Sequence of chain 4.D:
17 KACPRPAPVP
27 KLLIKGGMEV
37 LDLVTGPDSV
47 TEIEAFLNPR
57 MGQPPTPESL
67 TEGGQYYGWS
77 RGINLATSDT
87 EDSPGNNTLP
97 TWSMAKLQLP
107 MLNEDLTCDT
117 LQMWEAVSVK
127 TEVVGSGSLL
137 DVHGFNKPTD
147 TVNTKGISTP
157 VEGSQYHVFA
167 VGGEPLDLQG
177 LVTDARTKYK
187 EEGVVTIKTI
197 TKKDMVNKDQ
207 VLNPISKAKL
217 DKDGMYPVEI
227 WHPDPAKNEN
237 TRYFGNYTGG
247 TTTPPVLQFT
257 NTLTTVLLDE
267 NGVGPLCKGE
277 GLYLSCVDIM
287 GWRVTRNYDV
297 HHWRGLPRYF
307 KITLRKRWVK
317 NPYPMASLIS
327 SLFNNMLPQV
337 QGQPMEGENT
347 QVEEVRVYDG

Binding-site contacts:
Ligand atom C11 contacts residue TYR72 of chain 4.C at 4.2 Å (hydrophobic).
Ligand atom C10 contacts residue TYR72 of chain 4.C at 4.0 Å (hydrophobic).
Ligand atom O4 contacts residue THR291 of chain 4.C at 3.9 Å.
Ligand atom O4 contacts residue ILE79 of chain 4.C at 3.9 Å.
Ligand atom O4 contacts residue ASN80 of chain 4.C at 4.4 Å.
Ligand atom O1B contacts residue SER89 of chain 4.C at 4.4 Å.
Ligand atom C4 contacts residue HIS298 of chain 4.C at 3.9 Å.
Ligand atom C3 contacts residue ARG77 of chain 4.C at 4.3 Å.
Ligand atom O1A contacts residue ARG77 of chain 4.C at 2.9 Å (salt-bridge).
Ligand atom O1A contacts residue GLY78 of chain 4.C at 3.1 Å (h-bond).
Ligand atom C3 contacts residue GLY78 of chain 4.C at 3.8 Å.
Ligand atom C3 contacts residue HIS298 of chain 4.C at 4.0 Å.
Ligand atom C3 contacts residue GLY78 of chain 4.C at 4.1 Å.
Ligand atom O1A contacts residue TYR72 of chain 4.C at 4.0 Å.
Ligand atom C4 contacts residue TYR72 of chain 4.C at 3.5 Å (hydrophobic).
Ligand atom C11 contacts residue ASP85 of chain 4.D at 4.0 Å.
Ligand atom O10 contacts residue ASN293 of chain 4.C at 4.5 Å.
Ligand atom O4 contacts residue TYR72 of chain 4.C at 4.0 Å.
Ligand atom C7 contacts residue TYR72 of chain 4.C at 4.3 Å (hydrophobic).
Ligand atom C1 contacts residue TYR72 of chain 4.C at 4.3 Å (hydrophobic).
Ligand atom O4 contacts residue HIS298 of chain 4.C at 3.1 Å (h-bond).
Ligand atom C8 contacts residue ARG77 of chain 4.C at 4.4 Å.
Ligand atom C1 contacts residue ARG77 of chain 4.C at 3.4 Å.
Ligand atom C5 contacts residue TYR72 of chain 4.C at 3.5 Å (hydrophobic).
Ligand atom O8 contacts residue ARG77 of chain 4.C at 3.5 Å (salt-bridge).
Ligand atom N5 contacts residue TYR72 of chain 4.C at 2.9 Å (h-bond).
Ligand atom O3 contacts residue GLY78 of chain 4.C at 3.5 Å.
Ligand atom C1 contacts residue GLY78 of chain 4.C at 4.0 Å.
Ligand atom C2 contacts residue GLY78 of chain 4.C at 4.0 Å.
Ligand atom C4 contacts residue GLY78 of chain 4.C at 3.5 Å.
Ligand atom O1B contacts residue ARG77 of chain 4.C at 3.1 Å (salt-bridge).
Ligand atom O6 contacts residue ASN93 of chain 4.C at 4.3 Å.
Ligand atom O4 contacts residue GLY78 of chain 4.C at 3.4 Å.
Ligand atom C6 contacts residue ASN93 of chain 4.C at 3.9 Å.
Ligand atom C6 contacts residue TYR72 of chain 4.C at 3.7 Å (hydrophobic).
Ligand atom O1B contacts residue TYR72 of chain 4.C at 4.2 Å.
Ligand atom O8 contacts residue TYR72 of chain 4.C at 4.0 Å.

This small molecule binds to this protein.
Small molecule (SMILES): CC(=O)N[C@@H]1[C@@H](O[C@@H]2O[C@H](CO)[C@H](O)[C@H](O[C@]3(C(=O)O)C[C@H](O)[C@@H](NC(C)=O)[C@H]([C@H](O)[C@H](O)CO)O3)[C@H]2O)[C@H](O)[C@@H](CO[C@]2(C(=O)O)C[C@H](O)[C@@H](NC(C)=O)[C@H]([C@H](O)[C@H](O)CO)O2)O[C@H]1O

Sequence of chain 4.C:
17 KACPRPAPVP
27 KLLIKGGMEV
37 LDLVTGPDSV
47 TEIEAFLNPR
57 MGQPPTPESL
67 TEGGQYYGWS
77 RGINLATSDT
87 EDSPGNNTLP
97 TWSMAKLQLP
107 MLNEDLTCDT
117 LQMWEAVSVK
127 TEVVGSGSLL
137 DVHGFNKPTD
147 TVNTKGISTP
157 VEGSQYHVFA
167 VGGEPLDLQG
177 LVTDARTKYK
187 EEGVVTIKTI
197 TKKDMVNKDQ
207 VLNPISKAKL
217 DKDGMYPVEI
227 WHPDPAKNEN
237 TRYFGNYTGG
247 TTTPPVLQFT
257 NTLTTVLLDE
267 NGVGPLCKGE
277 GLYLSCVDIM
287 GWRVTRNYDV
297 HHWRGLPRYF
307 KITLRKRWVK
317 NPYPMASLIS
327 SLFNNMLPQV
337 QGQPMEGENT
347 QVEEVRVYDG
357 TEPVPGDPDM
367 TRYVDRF